The protein below binds the small molecule below.
Small molecule (SMILES): N=C(C=O)NCCC[C@H](N)C(=O)O

Sequence of chain 1.A:
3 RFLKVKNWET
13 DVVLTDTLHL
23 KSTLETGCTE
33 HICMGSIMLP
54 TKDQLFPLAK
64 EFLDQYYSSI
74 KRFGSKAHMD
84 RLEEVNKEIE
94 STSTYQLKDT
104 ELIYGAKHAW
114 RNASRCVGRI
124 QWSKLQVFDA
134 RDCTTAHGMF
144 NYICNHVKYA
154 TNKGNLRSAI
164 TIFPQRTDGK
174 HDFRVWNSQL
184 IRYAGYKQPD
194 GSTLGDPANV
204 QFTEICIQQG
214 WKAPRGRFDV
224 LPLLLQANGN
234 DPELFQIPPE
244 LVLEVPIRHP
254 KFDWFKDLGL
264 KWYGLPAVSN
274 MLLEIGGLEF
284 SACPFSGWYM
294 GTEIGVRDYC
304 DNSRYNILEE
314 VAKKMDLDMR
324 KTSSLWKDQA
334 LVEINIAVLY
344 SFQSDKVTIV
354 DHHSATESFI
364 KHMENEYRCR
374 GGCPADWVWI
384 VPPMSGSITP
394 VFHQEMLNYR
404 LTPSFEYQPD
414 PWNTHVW

Binding-site contacts:
Ligand atom C contacts residue GLU296 of chain 1.A at 4.1 Å.
Ligand atom CB contacts residue GLN182 of chain 1.A at 3.5 Å.
Ligand atom OA2 contacts residue TYR292 of chain 1.A at 2.7 Å (h-bond).
Ligand atom CA contacts residue GLN182 of chain 1.A at 3.5 Å.
Ligand atom OA2 contacts residue GLN182 of chain 1.A at 3.0 Å (h-bond).
Ligand atom OH contacts residue PRO269 of chain 1.A at 3.7 Å.
Ligand atom CD contacts residue HEM1 of chain 1.C at 4.2 Å.
Ligand atom CG contacts residue VAL271 of chain 1.A at 3.7 Å (hydrophobic).
Ligand atom OH contacts residue GLY290 of chain 1.A at 3.9 Å.
Ligand atom CB contacts residue PRO269 of chain 1.A at 4.2 Å (hydrophobic).
Ligand atom C contacts residue GLN182 of chain 1.A at 3.7 Å.
Ligand atom CG contacts residue GLU296 of chain 1.A at 3.4 Å.
Ligand atom CD contacts residue VAL271 of chain 1.A at 3.7 Å (hydrophobic).
Ligand atom CH contacts residue HEM1 of chain 1.C at 3.6 Å.
Ligand atom CG contacts residue HEM1 of chain 1.C at 3.9 Å.
Ligand atom NH contacts residue GLU296 of chain 1.A at 3.0 Å (salt-bridge).
Ligand atom OA1 contacts residue GLU296 of chain 1.A at 3.5 Å.
Ligand atom C contacts residue TYR292 of chain 1.A at 3.4 Å (hydrophobic).
Ligand atom CZ contacts residue GLU296 of chain 1.A at 3.4 Å.
Ligand atom OH contacts residue HEM1 of chain 1.C at 4.1 Å.
Ligand atom CZ contacts residue PRO269 of chain 1.A at 3.9 Å (hydrophobic).
Ligand atom C contacts residue ASP301 of chain 1.A at 3.5 Å.
Ligand atom OA1 contacts residue ASP301 of chain 1.A at 2.6 Å (salt-bridge).
Ligand atom NH contacts residue TRP291 of chain 1.A at 3.0 Å (h-bond).
Ligand atom CA contacts residue GLU296 of chain 1.A at 3.4 Å.
Ligand atom NE contacts residue GLU296 of chain 1.A at 2.6 Å (salt-bridge).
Ligand atom OA1 contacts residue TYR292 of chain 1.A at 3.3 Å.
Ligand atom OA2 contacts residue TYR266 of chain 1.A at 3.5 Å (h-bond).
Ligand atom N contacts residue HEM1 of chain 1.C at 3.0 Å (h-bond).
Ligand atom OA2 contacts residue ASP301 of chain 1.A at 3.5 Å (salt-bridge).
Ligand atom NH contacts residue PRO269 of chain 1.A at 3.7 Å.
Ligand atom N contacts residue GLU296 of chain 1.A at 2.6 Å (salt-bridge).
Ligand atom CD contacts residue GLU296 of chain 1.A at 3.5 Å.
Ligand atom CA contacts residue HEM1 of chain 1.C at 3.9 Å.
Ligand atom CB contacts residue GLU296 of chain 1.A at 3.2 Å.
Ligand atom NE contacts residue PRO269 of chain 1.A at 3.7 Å.
Ligand atom CB contacts residue TYR292 of chain 1.A at 4.1 Å (hydrophobic).
Ligand atom CG contacts residue GLN182 of chain 1.A at 4.2 Å.
Ligand atom NH contacts residue TYR292 of chain 1.A at 4.0 Å.
Ligand atom NH contacts residue HEM1 of chain 1.C at 3.9 Å.